This small molecule binds to this protein.
Small molecule (SMILES): CC(=O)N[C@@H]1[C@@H](O)[C@H](O)[C@@H](CO)O[C@H]1O

Binding-site contacts:
Ligand atom C8 contacts residue LYS466 of chain 1.A at 3.6 Å.
Ligand atom O7 contacts residue ARG462 of chain 1.A at 3.7 Å.
Ligand atom C8 contacts residue GLU479 of chain 1.A at 3.9 Å.
Ligand atom O5 contacts residue ASN482 of chain 1.A at 2.3 Å (h-bond).
Ligand atom C8 contacts residue ARG462 of chain 1.A at 3.8 Å.
Ligand atom O7 contacts residue ASN482 of chain 1.A at 3.4 Å (h-bond).
Ligand atom C5 contacts residue ASN482 of chain 1.A at 3.6 Å.
Ligand atom N2 contacts residue ARG462 of chain 1.A at 4.2 Å.
Ligand atom C7 contacts residue ARG462 of chain 1.A at 3.7 Å.
Ligand atom C7 contacts residue ASN482 of chain 1.A at 3.5 Å.
Ligand atom C1 contacts residue ASN482 of chain 1.A at 1.4 Å.
Ligand atom O7 contacts residue SER463 of chain 1.A at 4.4 Å.
Ligand atom C2 contacts residue ASN482 of chain 1.A at 2.5 Å.
Ligand atom N2 contacts residue ASN482 of chain 1.A at 3.0 Å (h-bond).
Ligand atom C7 contacts residue GLU479 of chain 1.A at 4.1 Å.
Ligand atom O3 contacts residue ARG462 of chain 1.A at 3.7 Å.
Ligand atom C4 contacts residue ASN482 of chain 1.A at 4.2 Å.
Ligand atom O7 contacts residue GLU479 of chain 1.A at 4.2 Å.
Ligand atom C3 contacts residue ASN482 of chain 1.A at 3.8 Å.

Sequence of chain 1.A:
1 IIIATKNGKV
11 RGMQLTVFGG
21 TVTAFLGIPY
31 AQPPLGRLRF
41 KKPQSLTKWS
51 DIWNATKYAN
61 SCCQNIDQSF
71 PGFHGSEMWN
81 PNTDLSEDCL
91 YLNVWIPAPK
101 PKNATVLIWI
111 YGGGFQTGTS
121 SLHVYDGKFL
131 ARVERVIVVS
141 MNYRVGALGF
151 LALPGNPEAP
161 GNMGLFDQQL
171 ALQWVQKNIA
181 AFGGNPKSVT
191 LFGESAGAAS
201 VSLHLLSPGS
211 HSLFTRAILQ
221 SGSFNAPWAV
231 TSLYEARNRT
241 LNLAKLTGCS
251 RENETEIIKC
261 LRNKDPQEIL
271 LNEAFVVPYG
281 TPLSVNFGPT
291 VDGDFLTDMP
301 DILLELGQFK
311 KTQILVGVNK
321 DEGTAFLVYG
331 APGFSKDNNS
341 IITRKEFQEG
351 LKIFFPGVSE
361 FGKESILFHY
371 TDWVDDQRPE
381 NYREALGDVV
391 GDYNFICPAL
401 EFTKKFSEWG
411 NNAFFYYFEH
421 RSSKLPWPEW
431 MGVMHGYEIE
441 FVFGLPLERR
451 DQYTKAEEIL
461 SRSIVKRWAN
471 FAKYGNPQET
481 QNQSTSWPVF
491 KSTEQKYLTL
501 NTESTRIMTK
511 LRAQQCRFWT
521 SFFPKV